Binding-site contacts:
Ligand atom N01 contacts residue HIS97 of chain 1.B at 3.3 Å (h-bond).
Ligand atom C20 contacts residue LEU132 of chain 1.B at 3.6 Å (hydrophobic).
Ligand atom S02 contacts residue HIS95 of chain 1.B at 3.9 Å.
Ligand atom N01 contacts residue HIS95 of chain 1.B at 3.4 Å (h-bond).
Ligand atom O13 contacts residue HIS68 of chain 1.B at 3.4 Å.
Ligand atom O03 contacts residue TRP210 of chain 1.B at 3.5 Å.
Ligand atom N01 contacts residue HIS120 of chain 1.B at 3.4 Å (h-bond).
Ligand atom C21 contacts residue LEU132 of chain 1.B at 3.8 Å (hydrophobic).
Ligand atom O03 contacts residue SER198 of chain 1.B at 3.9 Å.
Ligand atom S02 contacts residue THR200 of chain 1.B at 4.0 Å.
Ligand atom C05 contacts residue LEU199 of chain 1.B at 3.9 Å (hydrophobic).
Ligand atom C09 contacts residue GLN93 of chain 1.B at 3.5 Å.
Ligand atom N01 contacts residue ZN1 of chain 1.E at 1.9 Å.
Ligand atom C21 contacts residue PHE92 of chain 1.B at 3.7 Å (hydrophobic).
Ligand atom C07 contacts residue HIS201 of chain 1.B at 3.3 Å.
Ligand atom C12 contacts residue HIS68 of chain 1.B at 3.6 Å.
Ligand atom O04 contacts residue ZN1 of chain 1.E at 3.2 Å.
Ligand atom C06 contacts residue HIS95 of chain 1.B at 4.2 Å.
Ligand atom C05 contacts residue ZN1 of chain 1.E at 4.0 Å.
Ligand atom C10 contacts residue HIS95 of chain 1.B at 3.6 Å.
Ligand atom C06 contacts residue HIS201 of chain 1.B at 3.3 Å.
Ligand atom C10 contacts residue LEU199 of chain 1.B at 3.9 Å (hydrophobic).
Ligand atom C08 contacts residue GLN93 of chain 1.B at 3.7 Å.
Ligand atom O04 contacts residue TRP210 of chain 1.B at 3.7 Å.
Ligand atom O03 contacts residue LEU199 of chain 1.B at 3.1 Å.
Ligand atom N01 contacts residue THR200 of chain 1.B at 2.8 Å (h-bond).
Ligand atom C23 contacts residue LEU199 of chain 1.B at 3.9 Å (hydrophobic).
Ligand atom C12 contacts residue GLN93 of chain 1.B at 4.1 Å.
Ligand atom C05 contacts residue HIS95 of chain 1.B at 3.6 Å.
Ligand atom O04 contacts residue HIS120 of chain 1.B at 3.5 Å (h-bond).
Ligand atom N11 contacts residue GLN93 of chain 1.B at 3.5 Å (h-bond).
Ligand atom O04 contacts residue VAL144 of chain 1.B at 3.5 Å.
Ligand atom S02 contacts residue HIS120 of chain 1.B at 4.0 Å.
Ligand atom F25 contacts residue PRO203 of chain 1.B at 3.8 Å.
Ligand atom N01 contacts residue GLU107 of chain 1.B at 4.1 Å.
Ligand atom O04 contacts residue HIS95 of chain 1.B at 3.5 Å.
Ligand atom N14 contacts residue HIS68 of chain 1.B at 4.1 Å.
Ligand atom O03 contacts residue THR200 of chain 1.B at 2.9 Å (h-bond).
Ligand atom S02 contacts residue ZN1 of chain 1.E at 3.1 Å.
Ligand atom O13 contacts residue HIS201 of chain 1.B at 3.5 Å.

Sequence of chain 1.B:
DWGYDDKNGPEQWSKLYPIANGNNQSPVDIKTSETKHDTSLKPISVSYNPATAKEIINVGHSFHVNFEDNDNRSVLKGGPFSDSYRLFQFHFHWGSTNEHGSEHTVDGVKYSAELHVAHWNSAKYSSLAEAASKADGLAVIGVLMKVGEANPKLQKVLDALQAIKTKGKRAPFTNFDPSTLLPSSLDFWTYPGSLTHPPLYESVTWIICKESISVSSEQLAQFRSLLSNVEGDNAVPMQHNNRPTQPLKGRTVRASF

A protein and the small-molecule ligand that binds it are described below.
Small molecule (SMILES): NS(=O)(=O)c1ccc(NC(=O)NCCNCc2ccccc2F)cc1